This small molecule binds to this protein.
Small molecule (SMILES): CC(=O)N[C@@H]1[C@@H](O)[C@H](O)[C@@H](CO)O[C@H]1O

Binding-site contacts:
Ligand atom O5 contacts residue ASN236 of chain 1.E at 3.6 Å (h-bond).
Ligand atom C5 contacts residue ASN236 of chain 1.E at 3.9 Å.
Ligand atom C4 contacts residue ASN236 of chain 1.E at 3.3 Å.
Ligand atom C4 contacts residue ASN165 of chain 1.E at 4.3 Å.
Ligand atom C1 contacts residue ASN236 of chain 1.E at 4.1 Å.
Ligand atom N2 contacts residue THR167 of chain 1.E at 4.4 Å.
Ligand atom C2 contacts residue ASN236 of chain 1.E at 3.1 Å.
Ligand atom O6 contacts residue ALA238 of chain 1.E at 4.5 Å.
Ligand atom C2 contacts residue ASN165 of chain 1.E at 2.8 Å.
Ligand atom O3 contacts residue ASN236 of chain 1.E at 3.4 Å (h-bond).
Ligand atom C8 contacts residue THR167 of chain 1.E at 4.5 Å.
Ligand atom C7 contacts residue ASN165 of chain 1.E at 3.6 Å.
Ligand atom N2 contacts residue ASN236 of chain 1.E at 4.0 Å.
Ligand atom C1 contacts residue ASN165 of chain 1.E at 1.4 Å.
Ligand atom C3 contacts residue ASN165 of chain 1.E at 3.9 Å.
Ligand atom C6 contacts residue ASN236 of chain 1.E at 3.5 Å.
Ligand atom C5 contacts residue ASN165 of chain 1.E at 3.5 Å.
Ligand atom O4 contacts residue ASN236 of chain 1.E at 4.2 Å.
Ligand atom C3 contacts residue ASN236 of chain 1.E at 3.4 Å.
Ligand atom O7 contacts residue ASN165 of chain 1.E at 3.5 Å (h-bond).
Ligand atom O5 contacts residue ASN165 of chain 1.E at 2.3 Å (h-bond).
Ligand atom N2 contacts residue ASN165 of chain 1.E at 3.3 Å (h-bond).

Sequence of chain 1.E:
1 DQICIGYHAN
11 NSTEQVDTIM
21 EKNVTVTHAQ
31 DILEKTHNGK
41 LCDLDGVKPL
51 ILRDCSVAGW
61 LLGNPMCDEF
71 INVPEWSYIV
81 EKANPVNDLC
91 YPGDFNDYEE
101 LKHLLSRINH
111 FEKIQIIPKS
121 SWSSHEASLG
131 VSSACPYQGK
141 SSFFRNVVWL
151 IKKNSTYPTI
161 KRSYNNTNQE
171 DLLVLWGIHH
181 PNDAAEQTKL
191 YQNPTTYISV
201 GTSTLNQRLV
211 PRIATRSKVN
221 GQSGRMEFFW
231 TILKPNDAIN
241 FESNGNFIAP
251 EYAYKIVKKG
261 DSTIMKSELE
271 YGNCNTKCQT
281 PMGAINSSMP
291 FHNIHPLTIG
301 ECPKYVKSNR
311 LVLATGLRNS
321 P